Sequence of chain 1.D:
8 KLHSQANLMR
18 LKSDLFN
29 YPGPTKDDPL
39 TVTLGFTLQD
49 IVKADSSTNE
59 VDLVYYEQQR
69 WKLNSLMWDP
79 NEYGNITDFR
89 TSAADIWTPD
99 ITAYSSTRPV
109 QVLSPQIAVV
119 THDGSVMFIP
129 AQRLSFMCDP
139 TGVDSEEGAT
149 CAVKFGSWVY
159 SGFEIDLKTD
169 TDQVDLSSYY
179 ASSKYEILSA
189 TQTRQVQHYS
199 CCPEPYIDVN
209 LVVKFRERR

Sequence of chain 1.C:
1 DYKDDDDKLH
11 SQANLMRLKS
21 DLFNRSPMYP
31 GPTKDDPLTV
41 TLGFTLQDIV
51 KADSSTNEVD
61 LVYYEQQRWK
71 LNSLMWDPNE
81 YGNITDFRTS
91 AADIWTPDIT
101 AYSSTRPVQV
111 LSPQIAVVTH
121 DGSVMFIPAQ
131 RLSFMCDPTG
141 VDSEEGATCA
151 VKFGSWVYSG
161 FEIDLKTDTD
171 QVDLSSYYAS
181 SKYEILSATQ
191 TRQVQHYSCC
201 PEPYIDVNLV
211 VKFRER

A protein and the small-molecule ligand that binds it are described below.
Small molecule (SMILES): CC1=NCCC[C@]12CCCCC21OCCO1

Binding-site contacts:
Ligand atom C11 contacts residue TYR197 of chain 1.C at 3.9 Å (hydrophobic).
Ligand atom C16 contacts residue TYR197 of chain 1.C at 3.6 Å (hydrophobic).
Ligand atom C10 contacts residue TYR64 of chain 1.D at 3.7 Å (hydrophobic).
Ligand atom C9 contacts residue TRP156 of chain 1.C at 3.9 Å (hydrophobic).
Ligand atom C11 contacts residue TYR64 of chain 1.D at 3.6 Å (hydrophobic).
Ligand atom C1 contacts residue TRP156 of chain 1.C at 3.5 Å (hydrophobic).
Ligand atom C9 contacts residue TYR102 of chain 1.C at 3.9 Å (hydrophobic).
Ligand atom C6 contacts residue ILE127 of chain 1.D at 4.2 Å (hydrophobic).
Ligand atom O17 contacts residue TYR204 of chain 1.C at 4.5 Å.
Ligand atom N3 contacts residue TRP156 of chain 1.C at 2.7 Å (h-bond).
Ligand atom C2 contacts residue TRP156 of chain 1.C at 3.6 Å (hydrophobic).
Ligand atom C5 contacts residue ILE127 of chain 1.D at 4.2 Å (hydrophobic).
Ligand atom C10 contacts residue TYR102 of chain 1.C at 4.1 Å (hydrophobic).
Ligand atom C6 contacts residue TRP156 of chain 1.C at 4.0 Å (hydrophobic).
Ligand atom C1 contacts residue TYR102 of chain 1.C at 3.5 Å (hydrophobic).
Ligand atom C7 contacts residue TYR64 of chain 1.D at 3.6 Å (hydrophobic).
Ligand atom C7 contacts residue TRP156 of chain 1.C at 3.7 Å (hydrophobic).
Ligand atom C5 contacts residue TRP156 of chain 1.C at 3.5 Å (hydrophobic).
Ligand atom C16 contacts residue TYR204 of chain 1.C at 3.4 Å (hydrophobic).
Ligand atom O17 contacts residue TYR197 of chain 1.C at 3.9 Å.
Ligand atom C15 contacts residue TYR204 of chain 1.C at 3.8 Å (hydrophobic).
Ligand atom C1 contacts residue SER155 of chain 1.C at 3.4 Å.
Ligand atom C12 contacts residue TYR64 of chain 1.D at 3.5 Å (hydrophobic).
Ligand atom C6 contacts residue TYR64 of chain 1.D at 3.6 Å (hydrophobic).
Ligand atom C8 contacts residue TRP156 of chain 1.C at 4.3 Å (hydrophobic).
Ligand atom C12 contacts residue TYR197 of chain 1.C at 4.2 Å (hydrophobic).